Binding-site contacts:
Ligand atom C2 contacts residue LEU870 of chain 1.A at 3.9 Å (hydrophobic).
Ligand atom C13 contacts residue ARG893 of chain 1.A at 3.9 Å.
Ligand atom C15 contacts residue TRP944 of chain 1.D at 3.5 Å (hydrophobic).
Ligand atom C27 contacts residue ASP889 of chain 1.A at 3.9 Å.
Ligand atom C18 contacts residue ILE947 of chain 1.D at 3.8 Å (hydrophobic).
Ligand atom C contacts residue SER867 of chain 1.A at 3.7 Å.
Ligand atom C32 contacts residue ASP889 of chain 1.A at 3.3 Å.
Ligand atom O1 contacts residue LEU896 of chain 1.A at 3.7 Å.
Ligand atom C42 contacts residue ALA915 of chain 1.D at 3.2 Å (hydrophobic).
Ligand atom C3 contacts residue TYR900 of chain 1.A at 3.9 Å (hydrophobic).
Ligand atom O12 contacts residue TRP890 of chain 1.A at 2.6 Å (h-bond).
Ligand atom O5 contacts residue ALA914 of chain 1.D at 3.7 Å.
Ligand atom C5 contacts residue YUV1 of chain 1.H at 3.8 Å.
Ligand atom C11 contacts residue PHE892 of chain 1.A at 4.0 Å (hydrophobic).
Ligand atom O8 contacts residue ALA915 of chain 1.D at 3.8 Å.
Ligand atom O8 contacts residue MET917 of chain 1.D at 2.5 Å (h-bond).
Ligand atom C contacts residue LEU870 of chain 1.A at 3.6 Å (hydrophobic).
Ligand atom C6 contacts residue LEU896 of chain 1.A at 4.0 Å (hydrophobic).
Ligand atom O contacts residue YUV1 of chain 1.H at 3.4 Å.
Ligand atom O12 contacts residue ARG887 of chain 1.A at 3.9 Å.
Ligand atom O10 contacts residue ALA915 of chain 1.D at 3.3 Å (h-bond).
Ligand atom C32 contacts residue TRP890 of chain 1.A at 3.5 Å (hydrophobic).
Ligand atom C23 contacts residue TYR897 of chain 1.A at 4.0 Å (hydrophobic).
Ligand atom C33 contacts residue TRP890 of chain 1.A at 3.6 Å (hydrophobic).
Ligand atom C11 contacts residue ARG893 of chain 1.A at 3.9 Å.
Ligand atom C2 contacts residue TYR900 of chain 1.A at 3.7 Å (hydrophobic).
Ligand atom C16 contacts residue TRP944 of chain 1.D at 3.4 Å (hydrophobic).
Ligand atom C36 contacts residue ALA915 of chain 1.D at 4.0 Å (hydrophobic).
Ligand atom O13 contacts residue ASP889 of chain 1.A at 2.5 Å (salt-bridge).
Ligand atom C10 contacts residue PHE892 of chain 1.A at 3.7 Å (hydrophobic).
Ligand atom O13 contacts residue TRP890 of chain 1.A at 3.3 Å (h-bond).
Ligand atom C26 contacts residue LEU948 of chain 1.D at 3.7 Å (hydrophobic).
Ligand atom C7 contacts residue LEU896 of chain 1.A at 3.8 Å (hydrophobic).
Ligand atom O3 contacts residue ASP889 of chain 1.A at 3.3 Å (salt-bridge).
Ligand atom C42 contacts residue ALA914 of chain 1.D at 3.2 Å (hydrophobic).
Ligand atom C23 contacts residue VAL951 of chain 1.D at 4.0 Å (hydrophobic).
Ligand atom C31 contacts residue ASP889 of chain 1.A at 3.9 Å.
Ligand atom O8 contacts residue ALA914 of chain 1.D at 2.7 Å (h-bond).
Ligand atom C42 contacts residue MET917 of chain 1.D at 3.6 Å (hydrophobic).
Ligand atom C11 contacts residue ASP889 of chain 1.A at 3.9 Å.

Sequence of chain 1.D:
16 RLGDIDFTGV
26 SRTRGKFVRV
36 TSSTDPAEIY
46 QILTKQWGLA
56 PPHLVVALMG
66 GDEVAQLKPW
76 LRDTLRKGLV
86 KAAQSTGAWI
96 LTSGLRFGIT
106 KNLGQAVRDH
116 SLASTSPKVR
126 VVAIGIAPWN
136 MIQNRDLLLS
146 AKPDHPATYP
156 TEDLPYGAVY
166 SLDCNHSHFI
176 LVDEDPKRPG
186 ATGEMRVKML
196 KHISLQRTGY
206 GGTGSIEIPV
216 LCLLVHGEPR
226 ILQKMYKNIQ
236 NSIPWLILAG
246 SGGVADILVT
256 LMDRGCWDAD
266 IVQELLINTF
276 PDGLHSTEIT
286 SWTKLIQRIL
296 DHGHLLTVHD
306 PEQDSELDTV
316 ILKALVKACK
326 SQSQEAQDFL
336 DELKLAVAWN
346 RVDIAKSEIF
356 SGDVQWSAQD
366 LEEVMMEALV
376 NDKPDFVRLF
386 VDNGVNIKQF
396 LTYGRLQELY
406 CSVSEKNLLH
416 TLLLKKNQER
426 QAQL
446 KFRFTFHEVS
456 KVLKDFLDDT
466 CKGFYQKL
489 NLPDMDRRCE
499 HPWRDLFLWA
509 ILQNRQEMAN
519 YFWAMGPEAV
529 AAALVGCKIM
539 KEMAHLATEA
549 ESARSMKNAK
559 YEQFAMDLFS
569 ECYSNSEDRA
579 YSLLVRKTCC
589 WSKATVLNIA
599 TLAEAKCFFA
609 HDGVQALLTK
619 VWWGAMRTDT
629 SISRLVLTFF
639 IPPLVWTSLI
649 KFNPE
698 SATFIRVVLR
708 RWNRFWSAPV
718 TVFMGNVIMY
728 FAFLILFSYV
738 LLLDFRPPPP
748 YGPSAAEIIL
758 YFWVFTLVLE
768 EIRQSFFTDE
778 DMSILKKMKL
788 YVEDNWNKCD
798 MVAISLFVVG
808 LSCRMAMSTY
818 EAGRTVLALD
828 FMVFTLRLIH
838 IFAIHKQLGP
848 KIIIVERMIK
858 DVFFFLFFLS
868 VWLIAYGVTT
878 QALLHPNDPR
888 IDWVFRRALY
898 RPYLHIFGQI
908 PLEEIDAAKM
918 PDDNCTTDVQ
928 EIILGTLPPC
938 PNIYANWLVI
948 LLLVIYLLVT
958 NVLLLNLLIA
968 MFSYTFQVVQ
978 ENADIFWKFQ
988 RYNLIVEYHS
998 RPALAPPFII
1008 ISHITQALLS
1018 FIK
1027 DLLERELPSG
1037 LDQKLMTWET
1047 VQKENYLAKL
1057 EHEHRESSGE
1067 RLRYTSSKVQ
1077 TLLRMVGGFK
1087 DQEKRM

Sequence of chain 1.A:
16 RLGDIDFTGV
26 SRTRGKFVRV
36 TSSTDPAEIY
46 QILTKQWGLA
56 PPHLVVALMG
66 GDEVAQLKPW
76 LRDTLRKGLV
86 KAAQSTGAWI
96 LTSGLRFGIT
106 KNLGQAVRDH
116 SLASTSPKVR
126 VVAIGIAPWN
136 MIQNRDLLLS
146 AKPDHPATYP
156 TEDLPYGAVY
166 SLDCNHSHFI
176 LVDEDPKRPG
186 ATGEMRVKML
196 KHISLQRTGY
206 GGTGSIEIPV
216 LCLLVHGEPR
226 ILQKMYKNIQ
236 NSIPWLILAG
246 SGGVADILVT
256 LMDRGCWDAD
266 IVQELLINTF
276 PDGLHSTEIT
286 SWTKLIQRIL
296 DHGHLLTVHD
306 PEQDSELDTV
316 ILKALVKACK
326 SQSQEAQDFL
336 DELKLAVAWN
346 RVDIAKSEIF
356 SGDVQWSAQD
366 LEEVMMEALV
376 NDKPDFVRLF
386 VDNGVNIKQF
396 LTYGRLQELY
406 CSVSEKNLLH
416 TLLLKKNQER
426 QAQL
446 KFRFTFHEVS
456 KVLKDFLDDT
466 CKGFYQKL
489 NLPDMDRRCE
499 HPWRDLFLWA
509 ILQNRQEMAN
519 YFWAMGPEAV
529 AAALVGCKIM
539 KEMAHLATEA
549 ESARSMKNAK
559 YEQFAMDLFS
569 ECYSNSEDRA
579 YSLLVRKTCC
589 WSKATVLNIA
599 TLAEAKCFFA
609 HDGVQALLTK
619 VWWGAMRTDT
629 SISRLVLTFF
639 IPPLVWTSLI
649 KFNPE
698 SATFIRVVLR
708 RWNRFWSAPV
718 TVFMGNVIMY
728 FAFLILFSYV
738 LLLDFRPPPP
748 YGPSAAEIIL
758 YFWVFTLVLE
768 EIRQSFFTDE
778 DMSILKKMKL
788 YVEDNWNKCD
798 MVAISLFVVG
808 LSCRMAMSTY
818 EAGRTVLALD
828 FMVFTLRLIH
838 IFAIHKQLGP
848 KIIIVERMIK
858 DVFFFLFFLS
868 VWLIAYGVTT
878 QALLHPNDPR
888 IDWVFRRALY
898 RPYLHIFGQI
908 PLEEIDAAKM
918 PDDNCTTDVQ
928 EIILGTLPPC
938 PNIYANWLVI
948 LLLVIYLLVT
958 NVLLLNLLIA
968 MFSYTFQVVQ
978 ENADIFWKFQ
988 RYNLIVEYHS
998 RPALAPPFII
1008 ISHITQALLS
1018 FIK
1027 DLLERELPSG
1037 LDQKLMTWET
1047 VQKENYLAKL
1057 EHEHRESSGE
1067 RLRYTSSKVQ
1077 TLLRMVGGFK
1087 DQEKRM

A protein and the small-molecule ligand that binds it are described below.
Small molecule (SMILES): C[C@@H]1CC[C@@]2(OC1)O[C@H]1C[C@H]3[C@@H]4CC=C5C[C@@H](OCC[C@H](CO)CO[C@@H]6O[C@H](CO)[C@@H](O[C@H]7O[C@H](CO)[C@@H](O)[C@H](O)[C@H]7O)[C@H](O)[C@H]6O)CC[C@]5(C)[C@H]4CC[C@]3(C)[C@H]1[C@@H]2C